Binding-site contacts:
Ligand atom C11 contacts residue ALA60 of chain 1.E at 3.7 Å (hydrophobic).
Ligand atom C10 contacts residue VAL59 of chain 1.E at 4.4 Å (hydrophobic).
Ligand atom C4 contacts residue VAL67 of chain 1.E at 3.6 Å (hydrophobic).
Ligand atom N5 contacts residue THR58 of chain 1.E at 2.9 Å (h-bond).
Ligand atom O10 contacts residue ASP66 of chain 1.E at 3.9 Å.
Ligand atom C11 contacts residue VAL59 of chain 1.E at 4.2 Å (hydrophobic).
Ligand atom C10 contacts residue VAL67 of chain 1.E at 3.3 Å (hydrophobic).
Ligand atom O1A contacts residue THR58 of chain 1.E at 3.5 Å.
Ligand atom C10 contacts residue ASP66 of chain 1.E at 4.4 Å.
Ligand atom O1B contacts residue THR58 of chain 1.E at 3.6 Å.
Ligand atom N5 contacts residue PRO69 of chain 1.E at 4.4 Å.
Ligand atom O7 contacts residue ALA60 of chain 1.E at 4.4 Å.
Ligand atom C10 contacts residue THR58 of chain 1.E at 3.9 Å.
Ligand atom C4 contacts residue THR58 of chain 1.E at 3.9 Å.
Ligand atom C11 contacts residue PRO68 of chain 1.E at 3.7 Å (hydrophobic).
Ligand atom C5 contacts residue THR58 of chain 1.E at 3.7 Å.
Ligand atom N5 contacts residue VAL67 of chain 1.E at 3.4 Å (h-bond).
Ligand atom C8 contacts residue VAL59 of chain 1.E at 3.8 Å (hydrophobic).
Ligand atom C7 contacts residue VAL59 of chain 1.E at 3.8 Å (hydrophobic).
Ligand atom O4 contacts residue VAL67 of chain 1.E at 2.6 Å (h-bond).
Ligand atom C9 contacts residue THR61 of chain 1.E at 4.0 Å.
Ligand atom O10 contacts residue ALA60 of chain 1.E at 3.6 Å.
Ligand atom C4 contacts residue PRO69 of chain 1.E at 4.2 Å (hydrophobic).
Ligand atom O4 contacts residue PRO69 of chain 1.E at 4.0 Å.
Ligand atom C11 contacts residue ASP66 of chain 1.E at 3.7 Å.
Ligand atom C5 contacts residue VAL67 of chain 1.E at 3.9 Å (hydrophobic).
Ligand atom O9 contacts residue VAL59 of chain 1.E at 4.1 Å.
Ligand atom O10 contacts residue VAL67 of chain 1.E at 3.0 Å (h-bond).
Ligand atom C10 contacts residue ALA60 of chain 1.E at 3.9 Å (hydrophobic).
Ligand atom O8 contacts residue VAL59 of chain 1.E at 4.1 Å.
Ligand atom C1 contacts residue THR58 of chain 1.E at 3.8 Å.
Ligand atom O9 contacts residue THR61 of chain 1.E at 4.0 Å.
Ligand atom C11 contacts residue VAL67 of chain 1.E at 3.7 Å (hydrophobic).
Ligand atom C6 contacts residue THR58 of chain 1.E at 3.9 Å.
Ligand atom C9 contacts residue VAL59 of chain 1.E at 3.1 Å (hydrophobic).
Ligand atom C11 contacts residue THR58 of chain 1.E at 3.7 Å.
Ligand atom C11 contacts residue HIS117 of chain 1.D at 4.0 Å.
Ligand atom O10 contacts residue PRO65 of chain 1.E at 4.4 Å.
Ligand atom C10 contacts residue PRO68 of chain 1.E at 4.1 Å (hydrophobic).
Ligand atom O8 contacts residue THR58 of chain 1.E at 3.9 Å.

A protein and the small-molecule ligand that binds it are described below.
Small molecule (SMILES): CO[C@]1(C(=O)O)C[C@H](O)[C@@H](NC(C)=O)[C@H]([C@H](O)[C@H](O)CO)O1

Sequence of chain 1.E:
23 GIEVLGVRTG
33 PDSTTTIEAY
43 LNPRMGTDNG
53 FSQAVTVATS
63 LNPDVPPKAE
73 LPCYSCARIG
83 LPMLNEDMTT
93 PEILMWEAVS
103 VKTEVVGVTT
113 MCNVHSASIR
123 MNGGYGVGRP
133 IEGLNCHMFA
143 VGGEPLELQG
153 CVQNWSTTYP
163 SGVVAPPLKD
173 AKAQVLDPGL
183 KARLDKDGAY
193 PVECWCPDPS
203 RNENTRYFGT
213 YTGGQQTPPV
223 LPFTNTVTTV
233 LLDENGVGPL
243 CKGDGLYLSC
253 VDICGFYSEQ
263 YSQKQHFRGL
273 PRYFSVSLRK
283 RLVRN

Sequence of chain 1.D:
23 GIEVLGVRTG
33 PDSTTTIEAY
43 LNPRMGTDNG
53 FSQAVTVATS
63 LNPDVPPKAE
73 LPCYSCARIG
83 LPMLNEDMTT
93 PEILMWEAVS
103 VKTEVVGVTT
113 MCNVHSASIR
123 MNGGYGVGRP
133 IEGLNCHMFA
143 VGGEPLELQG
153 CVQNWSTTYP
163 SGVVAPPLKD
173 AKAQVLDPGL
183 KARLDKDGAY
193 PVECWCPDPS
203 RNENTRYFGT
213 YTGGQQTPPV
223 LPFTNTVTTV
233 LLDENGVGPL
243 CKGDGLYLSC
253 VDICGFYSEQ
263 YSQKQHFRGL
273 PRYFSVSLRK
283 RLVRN